Binding-site contacts:
Ligand atom C1 contacts residue PHE50 of chain 1.A at 4.1 Å (hydrophobic).
Ligand atom C4 contacts residue TYR104 of chain 1.A at 3.9 Å (hydrophobic).
Ligand atom C4 contacts residue SER101 of chain 1.A at 4.2 Å.
Ligand atom C contacts residue VAL54 of chain 1.A at 3.6 Å (hydrophobic).
Ligand atom O contacts residue VAL54 of chain 1.A at 4.0 Å.
Ligand atom C2 contacts residue SER101 of chain 1.A at 4.1 Å.
Ligand atom C1 contacts residue SER101 of chain 1.A at 4.1 Å.
Ligand atom O contacts residue SER101 of chain 1.A at 3.5 Å.
Ligand atom F contacts residue ILE112 of chain 1.A at 3.4 Å.
Ligand atom N contacts residue ILE112 of chain 1.A at 3.5 Å.
Ligand atom C8 contacts residue TYR104 of chain 1.A at 4.0 Å (hydrophobic).
Ligand atom C6 contacts residue ILE112 of chain 1.A at 4.0 Å (hydrophobic).
Ligand atom C contacts residue PHE50 of chain 1.A at 3.6 Å (hydrophobic).
Ligand atom C4 contacts residue ILE112 of chain 1.A at 3.4 Å (hydrophobic).
Ligand atom C5 contacts residue ILE112 of chain 1.A at 3.9 Å (hydrophobic).
Ligand atom O contacts residue TYR62 of chain 1.A at 2.6 Å (h-bond).
Ligand atom N1 contacts residue SER101 of chain 1.A at 3.0 Å (h-bond).
Ligand atom C5 contacts residue TYR113 of chain 1.A at 3.7 Å (hydrophobic).
Ligand atom C contacts residue ILE112 of chain 1.A at 4.2 Å (hydrophobic).
Ligand atom C2 contacts residue TYR62 of chain 1.A at 3.3 Å (hydrophobic).
Ligand atom F contacts residue TYR59 of chain 1.A at 3.3 Å.
Ligand atom C8 contacts residue ILE112 of chain 1.A at 3.8 Å (hydrophobic).
Ligand atom C3 contacts residue TYR104 of chain 1.A at 4.1 Å (hydrophobic).
Ligand atom C3 contacts residue TYR59 of chain 1.A at 3.7 Å (hydrophobic).
Ligand atom F contacts residue TYR104 of chain 1.A at 4.1 Å.
Ligand atom C6 contacts residue PRO106 of chain 1.A at 4.1 Å (hydrophobic).
Ligand atom C6 contacts residue TYR113 of chain 1.A at 3.8 Å (hydrophobic).
Ligand atom C1 contacts residue VAL54 of chain 1.A at 4.2 Å (hydrophobic).
Ligand atom C5 contacts residue THR105 of chain 1.A at 3.6 Å.
Ligand atom N1 contacts residue ILE112 of chain 1.A at 3.5 Å.
Ligand atom C7 contacts residue PRO106 of chain 1.A at 4.2 Å (hydrophobic).
Ligand atom C contacts residue PRO49 of chain 1.A at 3.7 Å (hydrophobic).
Ligand atom C5 contacts residue SER101 of chain 1.A at 3.2 Å.
Ligand atom C6 contacts residue THR105 of chain 1.A at 3.3 Å.
Ligand atom O contacts residue ASN100 of chain 1.A at 3.6 Å.
Ligand atom C2 contacts residue VAL54 of chain 1.A at 3.8 Å (hydrophobic).
Ligand atom C2 contacts residue TYR104 of chain 1.A at 4.1 Å (hydrophobic).
Ligand atom C6 contacts residue SER110 of chain 1.A at 3.5 Å.
Ligand atom C7 contacts residue ILE112 of chain 1.A at 3.8 Å (hydrophobic).
Ligand atom C1 contacts residue ILE112 of chain 1.A at 3.9 Å (hydrophobic).

This protein binds this small molecule.
Small molecule (SMILES): C[C@@H](CO)N(C)c1ncccc1F

Sequence of chain 1.A:
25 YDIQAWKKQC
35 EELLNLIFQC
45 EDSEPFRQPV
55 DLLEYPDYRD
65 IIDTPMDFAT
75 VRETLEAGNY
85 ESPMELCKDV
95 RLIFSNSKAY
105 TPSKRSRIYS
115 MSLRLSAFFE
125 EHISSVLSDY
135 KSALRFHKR